This small molecule binds to this protein.
Small molecule (SMILES): CC(=O)N[C@@H]1[C@@H](O)[C@H](O)[C@@H](CO)O[C@H]1O

Sequence of chain 1.A:
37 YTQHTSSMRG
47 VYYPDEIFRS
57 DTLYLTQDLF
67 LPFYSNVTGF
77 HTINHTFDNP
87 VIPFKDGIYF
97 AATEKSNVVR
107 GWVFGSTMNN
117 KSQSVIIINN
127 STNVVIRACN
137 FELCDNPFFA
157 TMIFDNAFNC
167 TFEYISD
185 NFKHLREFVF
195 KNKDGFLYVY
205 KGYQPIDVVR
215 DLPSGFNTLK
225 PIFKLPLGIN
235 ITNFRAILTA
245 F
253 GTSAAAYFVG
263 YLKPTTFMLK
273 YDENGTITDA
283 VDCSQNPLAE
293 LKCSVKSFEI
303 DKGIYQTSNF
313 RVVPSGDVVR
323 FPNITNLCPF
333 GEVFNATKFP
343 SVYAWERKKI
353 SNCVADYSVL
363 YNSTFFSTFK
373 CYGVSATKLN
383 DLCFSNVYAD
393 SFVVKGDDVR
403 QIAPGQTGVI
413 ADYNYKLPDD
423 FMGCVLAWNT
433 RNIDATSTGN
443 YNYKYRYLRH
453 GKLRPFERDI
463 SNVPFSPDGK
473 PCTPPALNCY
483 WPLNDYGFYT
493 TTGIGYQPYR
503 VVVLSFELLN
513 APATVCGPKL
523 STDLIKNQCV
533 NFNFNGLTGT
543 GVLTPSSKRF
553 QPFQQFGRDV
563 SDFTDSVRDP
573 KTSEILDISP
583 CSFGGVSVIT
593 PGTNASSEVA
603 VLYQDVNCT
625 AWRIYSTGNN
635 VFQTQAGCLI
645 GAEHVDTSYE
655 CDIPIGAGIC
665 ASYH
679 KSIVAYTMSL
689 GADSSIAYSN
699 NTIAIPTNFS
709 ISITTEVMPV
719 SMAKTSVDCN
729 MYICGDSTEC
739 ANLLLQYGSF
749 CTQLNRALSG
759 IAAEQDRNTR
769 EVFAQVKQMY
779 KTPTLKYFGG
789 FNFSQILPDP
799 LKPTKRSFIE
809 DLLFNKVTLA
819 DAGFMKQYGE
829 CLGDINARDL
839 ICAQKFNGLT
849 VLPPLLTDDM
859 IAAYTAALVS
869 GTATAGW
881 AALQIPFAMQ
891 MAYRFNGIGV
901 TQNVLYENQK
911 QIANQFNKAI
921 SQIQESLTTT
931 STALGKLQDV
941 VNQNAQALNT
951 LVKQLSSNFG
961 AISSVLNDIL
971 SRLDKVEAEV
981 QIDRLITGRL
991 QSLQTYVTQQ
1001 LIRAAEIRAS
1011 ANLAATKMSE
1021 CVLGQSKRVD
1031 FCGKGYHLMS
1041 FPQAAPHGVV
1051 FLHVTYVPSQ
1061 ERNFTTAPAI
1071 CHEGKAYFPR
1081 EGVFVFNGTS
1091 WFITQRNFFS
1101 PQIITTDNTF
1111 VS

Binding-site contacts:
Ligand atom O7 contacts residue ASN325 of chain 1.A at 4.4 Å.
Ligand atom N2 contacts residue ASN325 of chain 1.A at 2.8 Å (h-bond).
Ligand atom C2 contacts residue ASN325 of chain 1.A at 2.3 Å.
Ligand atom C7 contacts residue LYS573 of chain 1.A at 3.4 Å.
Ligand atom O7 contacts residue LYS573 of chain 1.A at 4.4 Å.
Ligand atom O5 contacts residue ASN325 of chain 1.A at 2.4 Å (h-bond).
Ligand atom C5 contacts residue ASN325 of chain 1.A at 3.7 Å.
Ligand atom C8 contacts residue PRO572 of chain 1.A at 4.0 Å (hydrophobic).
Ligand atom C4 contacts residue ASN325 of chain 1.A at 4.1 Å.
Ligand atom C3 contacts residue ASN325 of chain 1.A at 3.7 Å.
Ligand atom C3 contacts residue LYS573 of chain 1.A at 4.2 Å.
Ligand atom C8 contacts residue LYS573 of chain 1.A at 2.5 Å.
Ligand atom O3 contacts residue LYS573 of chain 1.A at 4.1 Å.
Ligand atom C1 contacts residue LYS573 of chain 1.A at 4.3 Å.
Ligand atom C1 contacts residue ASN325 of chain 1.A at 1.4 Å.
Ligand atom C7 contacts residue ASN325 of chain 1.A at 4.0 Å.
Ligand atom N2 contacts residue LYS573 of chain 1.A at 3.6 Å (salt-bridge).
Ligand atom C2 contacts residue LYS573 of chain 1.A at 4.5 Å.